Binding-site contacts:
Ligand atom C7 contacts residue ASN657 of chain 1.A at 3.1 Å.
Ligand atom C2 contacts residue ASN657 of chain 1.A at 2.7 Å.
Ligand atom C5 contacts residue ASN657 of chain 1.A at 3.8 Å.
Ligand atom N2 contacts residue ASN657 of chain 1.A at 2.8 Å (h-bond).
Ligand atom C8 contacts residue ASN657 of chain 1.A at 3.4 Å.
Ligand atom C8 contacts residue HIS655 of chain 1.A at 3.2 Å.
Ligand atom C4 contacts residue ASN657 of chain 1.A at 4.4 Å.
Ligand atom C1 contacts residue ASN657 of chain 1.A at 1.6 Å.
Ligand atom C3 contacts residue ASN657 of chain 1.A at 4.0 Å.
Ligand atom O7 contacts residue ASN657 of chain 1.A at 3.9 Å.
Ligand atom O5 contacts residue ASN657 of chain 1.A at 2.5 Å (h-bond).

Sequence of chain 1.A:
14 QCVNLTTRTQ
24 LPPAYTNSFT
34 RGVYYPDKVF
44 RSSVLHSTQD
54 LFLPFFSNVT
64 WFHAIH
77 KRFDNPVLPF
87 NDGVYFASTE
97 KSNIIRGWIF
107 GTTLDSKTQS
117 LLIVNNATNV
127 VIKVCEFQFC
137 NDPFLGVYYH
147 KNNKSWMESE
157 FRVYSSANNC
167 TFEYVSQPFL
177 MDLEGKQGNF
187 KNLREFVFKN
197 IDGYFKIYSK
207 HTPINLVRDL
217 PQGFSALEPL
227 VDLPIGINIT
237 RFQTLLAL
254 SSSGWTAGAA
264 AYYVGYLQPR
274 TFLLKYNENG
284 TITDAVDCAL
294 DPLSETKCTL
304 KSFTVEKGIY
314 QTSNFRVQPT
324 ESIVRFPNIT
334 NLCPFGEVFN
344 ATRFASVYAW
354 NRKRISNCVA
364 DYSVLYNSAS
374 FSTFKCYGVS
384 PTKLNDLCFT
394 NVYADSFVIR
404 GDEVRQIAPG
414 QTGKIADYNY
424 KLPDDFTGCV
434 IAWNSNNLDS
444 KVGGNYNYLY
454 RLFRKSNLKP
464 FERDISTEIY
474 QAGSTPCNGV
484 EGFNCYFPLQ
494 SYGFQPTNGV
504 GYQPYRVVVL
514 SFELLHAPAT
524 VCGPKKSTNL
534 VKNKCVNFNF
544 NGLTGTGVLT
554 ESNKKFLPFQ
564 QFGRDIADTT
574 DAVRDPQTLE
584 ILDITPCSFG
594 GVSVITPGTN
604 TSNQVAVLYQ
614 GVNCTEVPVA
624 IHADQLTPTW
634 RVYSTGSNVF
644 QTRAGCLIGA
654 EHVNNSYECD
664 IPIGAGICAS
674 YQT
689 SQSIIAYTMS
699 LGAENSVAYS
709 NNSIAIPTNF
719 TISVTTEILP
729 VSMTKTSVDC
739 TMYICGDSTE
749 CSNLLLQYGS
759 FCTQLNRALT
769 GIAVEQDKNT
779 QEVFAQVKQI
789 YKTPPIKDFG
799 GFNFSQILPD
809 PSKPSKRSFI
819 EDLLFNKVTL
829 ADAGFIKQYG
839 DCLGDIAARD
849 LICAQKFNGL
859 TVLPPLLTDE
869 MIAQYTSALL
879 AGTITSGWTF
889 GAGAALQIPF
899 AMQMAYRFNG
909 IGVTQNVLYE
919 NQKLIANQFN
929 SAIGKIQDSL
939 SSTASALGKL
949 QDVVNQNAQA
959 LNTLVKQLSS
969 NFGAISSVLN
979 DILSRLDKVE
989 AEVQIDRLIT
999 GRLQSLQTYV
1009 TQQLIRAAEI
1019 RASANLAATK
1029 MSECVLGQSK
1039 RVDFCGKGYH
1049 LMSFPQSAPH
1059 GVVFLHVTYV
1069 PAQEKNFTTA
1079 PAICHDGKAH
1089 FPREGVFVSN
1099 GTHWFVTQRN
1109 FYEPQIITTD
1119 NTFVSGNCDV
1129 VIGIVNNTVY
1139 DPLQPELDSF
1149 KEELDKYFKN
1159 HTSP

This protein binds this small molecule.
Small molecule (SMILES): CC(=O)N[C@@H]1[C@@H](O)[C@H](O)[C@@H](CO)O[C@H]1O